Binding-site contacts:
Ligand atom C3 contacts residue ASN322 of chain 1.A at 3.8 Å.
Ligand atom C5 contacts residue ASN322 of chain 1.A at 3.7 Å.
Ligand atom C1 contacts residue ASN322 of chain 1.A at 1.4 Å.
Ligand atom O5 contacts residue ASN322 of chain 1.A at 2.4 Å (h-bond).
Ligand atom O7 contacts residue ASN322 of chain 1.A at 3.0 Å (h-bond).
Ligand atom C2 contacts residue ASN322 of chain 1.A at 2.4 Å.
Ligand atom C7 contacts residue MET323 of chain 1.A at 4.5 Å (hydrophobic).
Ligand atom C7 contacts residue ASN322 of chain 1.A at 3.1 Å.
Ligand atom O7 contacts residue TRP328 of chain 1.A at 4.1 Å.
Ligand atom C8 contacts residue MET323 of chain 1.A at 3.9 Å (hydrophobic).
Ligand atom C4 contacts residue ASN322 of chain 1.A at 4.2 Å.
Ligand atom C8 contacts residue ASN322 of chain 1.A at 4.3 Å.
Ligand atom O7 contacts residue LYS309 of chain 1.A at 3.6 Å.
Ligand atom O7 contacts residue GLU312 of chain 1.A at 3.4 Å (salt-bridge).
Ligand atom N2 contacts residue ASN322 of chain 1.A at 2.9 Å (h-bond).
Ligand atom O5 contacts residue VAL316 of chain 1.A at 4.2 Å.

Sequence of chain 1.A:
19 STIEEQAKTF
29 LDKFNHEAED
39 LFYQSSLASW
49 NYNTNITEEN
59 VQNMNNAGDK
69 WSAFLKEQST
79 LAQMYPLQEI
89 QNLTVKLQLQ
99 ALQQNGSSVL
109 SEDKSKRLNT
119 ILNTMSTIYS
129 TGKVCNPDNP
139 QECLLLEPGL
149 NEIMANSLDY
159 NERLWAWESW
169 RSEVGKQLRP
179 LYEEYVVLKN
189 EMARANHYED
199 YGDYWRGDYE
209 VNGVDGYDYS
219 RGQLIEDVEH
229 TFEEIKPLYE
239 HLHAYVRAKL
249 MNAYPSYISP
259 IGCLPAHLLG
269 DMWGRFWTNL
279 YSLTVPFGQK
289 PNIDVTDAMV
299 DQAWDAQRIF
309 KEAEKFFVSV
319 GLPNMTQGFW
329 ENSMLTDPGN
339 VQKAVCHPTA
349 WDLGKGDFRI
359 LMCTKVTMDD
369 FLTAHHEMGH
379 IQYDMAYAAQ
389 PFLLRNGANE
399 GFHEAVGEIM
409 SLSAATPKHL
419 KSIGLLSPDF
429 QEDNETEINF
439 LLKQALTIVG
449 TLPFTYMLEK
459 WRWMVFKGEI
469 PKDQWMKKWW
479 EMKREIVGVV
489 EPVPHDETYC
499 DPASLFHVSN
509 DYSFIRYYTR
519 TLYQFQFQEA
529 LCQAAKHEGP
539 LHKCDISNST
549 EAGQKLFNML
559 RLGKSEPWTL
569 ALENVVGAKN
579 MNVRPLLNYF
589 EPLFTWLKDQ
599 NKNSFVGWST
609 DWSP

The small molecule below binds the protein below.
Small molecule (SMILES): CC(=O)N[C@@H]1[C@@H](O)[C@H](O)[C@@H](CO)O[C@H]1O